A protein and the small-molecule ligand that binds it are described below.
Small molecule (SMILES): O=c1n(Cc2ccc(O)cc2)nc2c(Cc3ccccc3)nc(-c3ccc(O)cc3)cn12

Binding-site contacts:
Ligand atom O01 contacts residue PRO218 of chain 1.A at 3.5 Å.
Ligand atom O09 contacts residue SER143 of chain 1.A at 2.7 Å (h-bond).
Ligand atom C07 contacts residue GLU142 of chain 1.A at 3.6 Å.
Ligand atom C29 contacts residue ASP160 of chain 1.A at 3.8 Å.
Ligand atom C06 contacts residue ASP118 of chain 1.A at 3.6 Å.
Ligand atom C08 contacts residue PHE260 of chain 1.A at 3.6 Å (hydrophobic).
Ligand atom C04 contacts residue ASP118 of chain 1.A at 3.4 Å.
Ligand atom C15 contacts residue PHE260 of chain 1.A at 3.4 Å (hydrophobic).
Ligand atom N12 contacts residue ASP118 of chain 1.A at 3.4 Å (salt-bridge).
Ligand atom C20 contacts residue SER187 of chain 1.A at 3.9 Å.
Ligand atom O28 contacts residue PHE178 of chain 1.A at 3.5 Å.
Ligand atom N12 contacts residue PHE260 of chain 1.A at 3.2 Å.
Ligand atom C07 contacts residue SER143 of chain 1.A at 3.3 Å.
Ligand atom C05 contacts residue PHE260 of chain 1.A at 3.8 Å (hydrophobic).
Ligand atom C06 contacts residue PHE260 of chain 1.A at 3.6 Å (hydrophobic).
Ligand atom C04 contacts residue TRP119 of chain 1.A at 3.4 Å (hydrophobic).
Ligand atom C29 contacts residue LEU183 of chain 1.A at 3.6 Å (hydrophobic).
Ligand atom C18 contacts residue PHE284 of chain 1.A at 3.6 Å (hydrophobic).
Ligand atom C27 contacts residue LEU183 of chain 1.A at 3.9 Å (hydrophobic).
Ligand atom C08 contacts residue SER143 of chain 1.A at 3.3 Å.
Ligand atom C07 contacts residue PHE260 of chain 1.A at 3.4 Å (hydrophobic).
Ligand atom C21 contacts residue PHE259 of chain 1.A at 3.9 Å (hydrophobic).
Ligand atom O01 contacts residue TRP119 of chain 1.A at 3.3 Å (h-bond).
Ligand atom C19 contacts residue LEU183 of chain 1.A at 3.5 Å (hydrophobic).
Ligand atom C02 contacts residue TRP119 of chain 1.A at 3.9 Å (hydrophobic).
Ligand atom O28 contacts residue ASP160 of chain 1.A at 3.5 Å.
Ligand atom C06 contacts residue VAL144 of chain 1.A at 3.5 Å (hydrophobic).
Ligand atom C13 contacts residue PHE260 of chain 1.A at 3.8 Å (hydrophobic).
Ligand atom C11 contacts residue PHE260 of chain 1.A at 3.9 Å (hydrophobic).
Ligand atom O09 contacts residue PHE260 of chain 1.A at 3.7 Å.
Ligand atom C27 contacts residue ASP160 of chain 1.A at 3.6 Å.
Ligand atom C19 contacts residue SER187 of chain 1.A at 3.6 Å.
Ligand atom C07 contacts residue VAL144 of chain 1.A at 3.7 Å (hydrophobic).
Ligand atom C25 contacts residue ILE161 of chain 1.A at 3.8 Å (hydrophobic).
Ligand atom C10 contacts residue PHE260 of chain 1.A at 3.8 Å (hydrophobic).
Ligand atom C17 contacts residue HIS283 of chain 1.A at 3.9 Å.
Ligand atom C05 contacts residue VAL144 of chain 1.A at 3.6 Å (hydrophobic).
Ligand atom C30 contacts residue LEU183 of chain 1.A at 3.7 Å (hydrophobic).
Ligand atom O09 contacts residue TRP154 of chain 1.A at 3.6 Å.
Ligand atom N03 contacts residue ASP118 of chain 1.A at 3.6 Å.

Sequence of chain 1.A:
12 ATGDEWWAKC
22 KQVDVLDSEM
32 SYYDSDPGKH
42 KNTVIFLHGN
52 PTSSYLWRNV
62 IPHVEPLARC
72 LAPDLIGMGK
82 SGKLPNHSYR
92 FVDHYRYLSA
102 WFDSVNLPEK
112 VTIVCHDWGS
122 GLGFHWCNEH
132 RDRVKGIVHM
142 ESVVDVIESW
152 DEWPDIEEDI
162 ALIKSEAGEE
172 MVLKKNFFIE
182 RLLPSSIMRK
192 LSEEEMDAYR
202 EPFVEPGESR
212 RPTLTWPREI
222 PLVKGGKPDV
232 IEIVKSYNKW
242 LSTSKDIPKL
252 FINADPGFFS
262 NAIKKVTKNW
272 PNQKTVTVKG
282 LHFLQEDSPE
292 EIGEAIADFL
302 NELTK